Sequence of chain 1.A:
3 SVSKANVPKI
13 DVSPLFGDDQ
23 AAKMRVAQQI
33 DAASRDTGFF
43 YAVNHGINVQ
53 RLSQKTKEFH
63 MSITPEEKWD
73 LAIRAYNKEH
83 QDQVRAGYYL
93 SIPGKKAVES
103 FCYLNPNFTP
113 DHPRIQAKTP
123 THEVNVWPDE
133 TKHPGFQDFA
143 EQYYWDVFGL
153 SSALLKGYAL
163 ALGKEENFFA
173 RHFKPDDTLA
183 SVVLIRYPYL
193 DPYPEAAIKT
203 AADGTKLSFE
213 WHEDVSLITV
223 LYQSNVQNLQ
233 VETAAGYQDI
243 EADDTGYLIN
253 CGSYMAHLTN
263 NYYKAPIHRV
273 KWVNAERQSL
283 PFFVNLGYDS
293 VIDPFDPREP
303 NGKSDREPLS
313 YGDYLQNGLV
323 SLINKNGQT

A protein and the small-molecule ligand that binds it are described below.
Small molecule (SMILES): CC(C)[C@@H](NC(=O)[C@H](CS)NC(=O)CCC[C@H](N)C(=O)O)C(=O)O

Binding-site contacts:
Ligand atom C10 contacts residue LEU324 of chain 1.A at 3.7 Å (hydrophobic).
Ligand atom C30 contacts residue ILE187 of chain 1.A at 3.9 Å (hydrophobic).
Ligand atom O19 contacts residue ARG87 of chain 1.A at 3.4 Å (salt-bridge).
Ligand atom O18 contacts residue PHE285 of chain 1.A at 3.4 Å.
Ligand atom O19 contacts residue LEU321 of chain 1.A at 4.1 Å.
Ligand atom O19 contacts residue SER183 of chain 1.A at 3.0 Å (h-bond).
Ligand atom O42 contacts residue TYR189 of chain 1.A at 3.4 Å.
Ligand atom C31 contacts residue SER281 of chain 1.A at 3.6 Å.
Ligand atom S17 contacts residue PHE285 of chain 1.A at 3.7 Å.
Ligand atom C2 contacts residue CYS104 of chain 1.A at 4.0 Å (hydrophobic).
Ligand atom O18 contacts residue PRO283 of chain 1.A at 3.7 Å.
Ligand atom S17 contacts residue HIS214 of chain 1.A at 3.3 Å (h-bond).
Ligand atom C16 contacts residue FE1 of chain 1.E at 3.5 Å.
Ligand atom C16 contacts residue PHE211 of chain 1.A at 3.7 Å (hydrophobic).
Ligand atom C30 contacts residue SER281 of chain 1.A at 3.9 Å.
Ligand atom N14 contacts residue CYS104 of chain 1.A at 4.0 Å.
Ligand atom C37 contacts residue LEU223 of chain 1.A at 3.8 Å (hydrophobic).
Ligand atom O18 contacts residue ILE187 of chain 1.A at 3.8 Å.
Ligand atom C16 contacts residue HIS214 of chain 1.A at 3.3 Å.
Ligand atom C31 contacts residue ILE187 of chain 1.A at 4.0 Å (hydrophobic).
Ligand atom O20 contacts residue CYS104 of chain 1.A at 3.8 Å.
Ligand atom C1 contacts residue ARG87 of chain 1.A at 3.7 Å.
Ligand atom O15 contacts residue THR331 of chain 1.A at 3.8 Å.
Ligand atom C3 contacts residue LEU321 of chain 1.A at 4.0 Å (hydrophobic).
Ligand atom C37 contacts residue PRO283 of chain 1.A at 3.7 Å (hydrophobic).
Ligand atom C2 contacts residue SER183 of chain 1.A at 4.1 Å.
Ligand atom C31 contacts residue TYR189 of chain 1.A at 3.6 Å (hydrophobic).
Ligand atom C32 contacts residue SER281 of chain 1.A at 3.7 Å.
Ligand atom C1 contacts residue SER183 of chain 1.A at 3.7 Å.
Ligand atom S17 contacts residue FE1 of chain 1.E at 2.5 Å.
Ligand atom O20 contacts residue ARG87 of chain 1.A at 3.0 Å (salt-bridge).
Ligand atom O42 contacts residue SER281 of chain 1.A at 2.8 Å (h-bond).
Ligand atom C33 contacts residue FE1 of chain 1.E at 3.8 Å.
Ligand atom N11 contacts residue PHE285 of chain 1.A at 3.7 Å.
Ligand atom C7 contacts residue LEU324 of chain 1.A at 3.8 Å (hydrophobic).
Ligand atom S17 contacts residue ASP216 of chain 1.A at 3.1 Å (salt-bridge).
Ligand atom O15 contacts residue LEU324 of chain 1.A at 3.9 Å.
Ligand atom O43 contacts residue TYR189 of chain 1.A at 2.7 Å (h-bond).
Ligand atom C1 contacts residue CYS104 of chain 1.A at 3.9 Å (hydrophobic).
Ligand atom N14 contacts residue TYR91 of chain 1.A at 3.0 Å (h-bond).